Binding-site contacts:
Ligand atom N18 contacts residue TRP301 of chain 1.A at 3.1 Å (h-bond).
Ligand atom N21 contacts residue ARG317 of chain 1.A at 3.0 Å (salt-bridge).
Ligand atom F9 contacts residue GLY300 of chain 1.A at 3.1 Å.
Ligand atom N26 contacts residue ARG317 of chain 1.A at 3.6 Å (salt-bridge).
Ligand atom C1 contacts residue HEM1 of chain 1.C at 3.4 Å.
Ligand atom C5 contacts residue GLU306 of chain 1.A at 3.4 Å.
Ligand atom N21 contacts residue ASP311 of chain 1.A at 3.5 Å (salt-bridge).
Ligand atom C8A contacts residue HEM1 of chain 1.C at 3.6 Å.
Ligand atom C25 contacts residue ARG317 of chain 1.A at 3.4 Å.
Ligand atom F9 contacts residue TRP301 of chain 1.A at 2.9 Å.
Ligand atom C5 contacts residue PRO279 of chain 1.A at 3.5 Å (hydrophobic).
Ligand atom C12 contacts residue PRO279 of chain 1.A at 3.6 Å (hydrophobic).
Ligand atom C7 contacts residue GLU306 of chain 1.A at 3.5 Å.
Ligand atom C25 contacts residue ARG195 of chain 1.A at 2.9 Å.
Ligand atom C15 contacts residue GLU306 of chain 1.A at 3.2 Å.
Ligand atom N6 contacts residue GLU306 of chain 1.A at 2.6 Å (salt-bridge).
Ligand atom O17 contacts residue TYR276 of chain 1.A at 2.7 Å (h-bond).
Ligand atom C24 contacts residue GLN192 of chain 1.A at 3.3 Å.
Ligand atom C3 contacts residue HEM1 of chain 1.C at 3.4 Å.
Ligand atom C15 contacts residue HEM1 of chain 1.C at 3.4 Å.
Ligand atom C20 contacts residue ARG195 of chain 1.A at 3.4 Å.
Ligand atom O17 contacts residue TYR302 of chain 1.A at 3.3 Å (h-bond).
Ligand atom O17 contacts residue GLN192 of chain 1.A at 3.5 Å.
Ligand atom C4 contacts residue HEM1 of chain 1.C at 3.5 Å.
Ligand atom C8 contacts residue HEM1 of chain 1.C at 3.2 Å.
Ligand atom N8 contacts residue HEM1 of chain 1.C at 3.6 Å.
Ligand atom C2 contacts residue HEM1 of chain 1.C at 3.2 Å.
Ligand atom N21 contacts residue ARG195 of chain 1.A at 3.0 Å (salt-bridge).
Ligand atom C13 contacts residue HEM1 of chain 1.C at 3.4 Å.
Ligand atom F9 contacts residue PRO279 of chain 1.A at 3.3 Å.
Ligand atom F10 contacts residue VAL281 of chain 1.A at 2.7 Å.
Ligand atom C3 contacts residue GLY300 of chain 1.A at 3.2 Å.
Ligand atom N26 contacts residue ARG195 of chain 1.A at 3.4 Å (salt-bridge).
Ligand atom C4 contacts residue GLY300 of chain 1.A at 3.6 Å.
Ligand atom C20 contacts residue TYR276 of chain 1.A at 3.4 Å (hydrophobic).
Ligand atom C1 contacts residue VAL281 of chain 1.A at 3.4 Å (hydrophobic).
Ligand atom C22 contacts residue ARG195 of chain 1.A at 3.1 Å.
Ligand atom N18 contacts residue GLU306 of chain 1.A at 2.6 Å (salt-bridge).
Ligand atom C14 contacts residue GLU306 of chain 1.A at 3.2 Å.
Ligand atom F10 contacts residue HEM1 of chain 1.C at 3.2 Å.

Sequence of chain 1.A:
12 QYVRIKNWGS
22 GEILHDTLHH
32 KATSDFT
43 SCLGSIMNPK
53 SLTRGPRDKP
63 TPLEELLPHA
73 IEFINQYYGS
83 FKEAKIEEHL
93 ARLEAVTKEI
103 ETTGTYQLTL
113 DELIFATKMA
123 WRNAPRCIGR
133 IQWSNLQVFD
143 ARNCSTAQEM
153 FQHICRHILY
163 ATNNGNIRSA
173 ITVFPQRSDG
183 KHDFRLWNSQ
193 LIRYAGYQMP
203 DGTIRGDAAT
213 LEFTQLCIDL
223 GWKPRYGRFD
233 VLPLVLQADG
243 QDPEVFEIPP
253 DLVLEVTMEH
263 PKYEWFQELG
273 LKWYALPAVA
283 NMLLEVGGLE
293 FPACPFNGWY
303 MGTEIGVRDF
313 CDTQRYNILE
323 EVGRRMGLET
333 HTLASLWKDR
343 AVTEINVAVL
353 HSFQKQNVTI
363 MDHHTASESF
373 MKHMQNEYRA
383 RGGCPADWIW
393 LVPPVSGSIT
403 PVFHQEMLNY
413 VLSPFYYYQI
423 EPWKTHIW

The small molecule below binds the protein below.
Small molecule (SMILES): CCN1c2c(F)ccc(F)c2C(N)=NC12CCN(C(=O)C1=CN=C(C#N)CC1)CC2